Binding-site contacts:
Ligand atom C7 contacts residue ASN12 of chain 3.F at 3.9 Å.
Ligand atom C2 contacts residue ASN12 of chain 3.F at 3.2 Å.
Ligand atom C5 contacts residue ASN12 of chain 3.F at 4.1 Å.
Ligand atom C1 contacts residue ASN12 of chain 3.F at 2.1 Å.
Ligand atom O5 contacts residue ASN12 of chain 3.F at 2.7 Å (h-bond).
Ligand atom N2 contacts residue ASN12 of chain 3.F at 3.8 Å.
Ligand atom O7 contacts residue ASN12 of chain 3.F at 3.7 Å.

Sequence of chain 3.F:
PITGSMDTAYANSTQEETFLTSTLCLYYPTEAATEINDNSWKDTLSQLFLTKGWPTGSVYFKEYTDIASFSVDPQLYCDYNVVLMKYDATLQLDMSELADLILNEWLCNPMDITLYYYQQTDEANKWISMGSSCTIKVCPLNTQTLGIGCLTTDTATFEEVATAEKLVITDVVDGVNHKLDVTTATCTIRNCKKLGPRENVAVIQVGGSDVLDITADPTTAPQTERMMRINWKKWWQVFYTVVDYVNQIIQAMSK

A small-molecule ligand and the protein it binds are described below.
Small molecule (SMILES): CC(=O)N[C@H]1[C@H](O[C@H]2[C@H](O)[C@@H](NC(C)=O)CO[C@@H]2CO)O[C@H](CO)[C@@H](O)[C@@H]1O